A protein and the small-molecule ligand that binds it are described below.
Small molecule (SMILES): C[C@H](CCC(=O)O)[C@H]1CC[C@H]2[C@@H]3[C@H](O)C[C@@H]4C[C@H](O)CC[C@]4(C)[C@H]3C[C@H](O)[C@]12C

Binding-site contacts:
Ligand atom C12 contacts residue PHE143 of chain 1.A at 4.0 Å (hydrophobic).
Ligand atom O25 contacts residue GLY118 of chain 1.A at 3.4 Å (h-bond).
Ligand atom C6 contacts residue PRO178 of chain 2.A at 4.4 Å (hydrophobic).
Ligand atom C19 contacts residue PHE143 of chain 1.A at 4.1 Å (hydrophobic).
Ligand atom C22 contacts residue ILE121 of chain 1.A at 4.1 Å (hydrophobic).
Ligand atom C19 contacts residue ILE136 of chain 1.A at 4.3 Å (hydrophobic).
Ligand atom C6 contacts residue HIS181 of chain 2.A at 4.1 Å.
Ligand atom C24 contacts residue ALA114 of chain 1.A at 3.6 Å (hydrophobic).
Ligand atom C1 contacts residue PHE143 of chain 1.A at 4.4 Å (hydrophobic).
Ligand atom C22 contacts residue LEU71 of chain 1.A at 3.5 Å (hydrophobic).
Ligand atom O3 contacts residue CYS172 of chain 1.A at 3.0 Å (h-bond).
Ligand atom O26 contacts residue PHE109 of chain 1.A at 3.9 Å.
Ligand atom O7 contacts residue LEU185 of chain 2.A at 4.2 Å.
Ligand atom C11 contacts residue PHE143 of chain 1.A at 3.6 Å (hydrophobic).
Ligand atom C4 contacts residue PRO178 of chain 2.A at 3.8 Å (hydrophobic).
Ligand atom C24 contacts residue PHE117 of chain 1.A at 4.3 Å (hydrophobic).
Ligand atom C3 contacts residue CYS172 of chain 1.A at 4.3 Å (hydrophobic).
Ligand atom C1 contacts residue TYR145 of chain 1.A at 4.3 Å (hydrophobic).
Ligand atom C16 contacts residue ILE121 of chain 1.A at 4.0 Å (hydrophobic).
Ligand atom C7 contacts residue LEU182 of chain 2.A at 4.3 Å (hydrophobic).
Ligand atom O12 contacts residue PHE109 of chain 1.A at 3.7 Å.
Ligand atom C24 contacts residue PHE109 of chain 1.A at 4.3 Å (hydrophobic).
Ligand atom O25 contacts residue HIS180 of chain 1.A at 4.0 Å.
Ligand atom O7 contacts residue HIS181 of chain 2.A at 3.0 Å (h-bond).
Ligand atom C21 contacts residue PHE109 of chain 1.A at 4.2 Å (hydrophobic).
Ligand atom C21 contacts residue HIS78 of chain 1.A at 4.4 Å.
Ligand atom O26 contacts residue ALA114 of chain 1.A at 3.1 Å.
Ligand atom C3 contacts residue PRO178 of chain 2.A at 4.2 Å (hydrophobic).
Ligand atom O25 contacts residue ALA114 of chain 1.A at 3.0 Å (h-bond).
Ligand atom O12 contacts residue LYS176 of chain 1.A at 3.9 Å.
Ligand atom C18 contacts residue PHE143 of chain 1.A at 4.1 Å (hydrophobic).
Ligand atom C23 contacts residue PHE117 of chain 1.A at 4.2 Å (hydrophobic).
Ligand atom C18 contacts residue TRP135 of chain 1.A at 3.3 Å (hydrophobic).
Ligand atom O26 contacts residue HIS180 of chain 1.A at 4.4 Å.
Ligand atom C2 contacts residue TYR145 of chain 1.A at 4.0 Å (hydrophobic).
Ligand atom C3 contacts residue VAL169 of chain 1.A at 4.3 Å (hydrophobic).
Ligand atom C5 contacts residue PRO178 of chain 2.A at 4.3 Å (hydrophobic).
Ligand atom C7 contacts residue HIS181 of chain 2.A at 4.0 Å.
Ligand atom O25 contacts residue PHE117 of chain 1.A at 3.9 Å.
Ligand atom C23 contacts residue LEU71 of chain 1.A at 3.8 Å (hydrophobic).

Sequence of chain 2.A:
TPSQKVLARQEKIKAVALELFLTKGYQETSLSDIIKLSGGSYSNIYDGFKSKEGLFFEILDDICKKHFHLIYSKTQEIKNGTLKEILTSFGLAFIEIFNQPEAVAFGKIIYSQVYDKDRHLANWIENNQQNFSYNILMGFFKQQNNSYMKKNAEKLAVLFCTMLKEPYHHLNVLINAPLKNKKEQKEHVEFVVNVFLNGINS

Sequence of chain 1.A:
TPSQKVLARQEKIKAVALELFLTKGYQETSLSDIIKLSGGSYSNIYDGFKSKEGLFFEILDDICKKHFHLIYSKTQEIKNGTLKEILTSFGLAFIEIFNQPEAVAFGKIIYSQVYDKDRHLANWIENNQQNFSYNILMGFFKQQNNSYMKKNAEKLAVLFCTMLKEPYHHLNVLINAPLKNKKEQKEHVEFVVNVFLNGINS